Sequence of chain 1.J:
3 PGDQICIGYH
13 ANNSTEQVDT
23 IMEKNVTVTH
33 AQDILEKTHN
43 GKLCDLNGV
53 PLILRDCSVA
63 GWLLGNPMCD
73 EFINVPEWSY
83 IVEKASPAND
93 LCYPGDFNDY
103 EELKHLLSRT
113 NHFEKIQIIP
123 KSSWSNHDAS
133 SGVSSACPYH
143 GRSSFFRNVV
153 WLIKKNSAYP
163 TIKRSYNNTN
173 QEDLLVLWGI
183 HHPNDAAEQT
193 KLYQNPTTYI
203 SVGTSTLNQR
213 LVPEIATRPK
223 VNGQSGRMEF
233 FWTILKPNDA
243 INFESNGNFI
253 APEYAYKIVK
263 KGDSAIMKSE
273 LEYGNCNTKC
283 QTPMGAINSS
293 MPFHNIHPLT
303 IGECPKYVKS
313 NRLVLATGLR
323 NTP

Binding-site contacts:
Ligand atom O7 contacts residue ALA242 of chain 1.J at 4.1 Å.
Ligand atom C4 contacts residue ASN169 of chain 1.J at 4.3 Å.
Ligand atom C3 contacts residue ASN240 of chain 1.J at 3.7 Å.
Ligand atom C7 contacts residue ASN240 of chain 1.J at 4.0 Å.
Ligand atom O5 contacts residue ASN169 of chain 1.J at 2.4 Å (h-bond).
Ligand atom C5 contacts residue ASN169 of chain 1.J at 3.8 Å.
Ligand atom N2 contacts residue ASN240 of chain 1.J at 3.0 Å (h-bond).
Ligand atom C8 contacts residue ASN240 of chain 1.J at 3.9 Å.
Ligand atom C2 contacts residue ASN169 of chain 1.J at 2.4 Å.
Ligand atom C1 contacts residue ASN240 of chain 1.J at 3.6 Å.
Ligand atom C2 contacts residue ASN240 of chain 1.J at 3.6 Å.
Ligand atom C8 contacts residue ASN169 of chain 1.J at 4.3 Å.
Ligand atom O7 contacts residue ASN169 of chain 1.J at 3.4 Å (h-bond).
Ligand atom C8 contacts residue ASP241 of chain 1.J at 3.9 Å.
Ligand atom O7 contacts residue ASN240 of chain 1.J at 4.5 Å.
Ligand atom O3 contacts residue ASN240 of chain 1.J at 4.1 Å.
Ligand atom C7 contacts residue ASN169 of chain 1.J at 3.3 Å.
Ligand atom C7 contacts residue ALA242 of chain 1.J at 3.9 Å (hydrophobic).
Ligand atom C8 contacts residue ALA242 of chain 1.J at 3.5 Å (hydrophobic).
Ligand atom C1 contacts residue ASN169 of chain 1.J at 1.4 Å.
Ligand atom C3 contacts residue ASN169 of chain 1.J at 3.8 Å.
Ligand atom C8 contacts residue PRO221 of chain 1.H at 3.6 Å (hydrophobic).
Ligand atom N2 contacts residue ASN169 of chain 1.J at 2.8 Å (h-bond).

Sequence of chain 1.H:
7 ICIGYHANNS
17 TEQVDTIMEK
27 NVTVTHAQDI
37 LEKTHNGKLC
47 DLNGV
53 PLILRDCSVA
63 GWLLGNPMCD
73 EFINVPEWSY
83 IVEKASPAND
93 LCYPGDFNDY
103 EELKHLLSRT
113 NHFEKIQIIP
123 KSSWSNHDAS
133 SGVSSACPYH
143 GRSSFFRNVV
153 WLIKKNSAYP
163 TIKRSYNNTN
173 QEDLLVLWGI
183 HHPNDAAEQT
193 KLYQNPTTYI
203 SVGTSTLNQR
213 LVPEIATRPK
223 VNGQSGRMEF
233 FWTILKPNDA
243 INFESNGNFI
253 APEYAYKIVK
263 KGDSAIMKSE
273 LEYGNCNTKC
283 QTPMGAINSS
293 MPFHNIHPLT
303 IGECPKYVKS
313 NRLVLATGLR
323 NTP

A small-molecule ligand and the protein it binds are described below.
Small molecule (SMILES): CC(=O)N[C@H]1[C@H](O[C@H]2[C@H](O)[C@@H](NC(C)=O)CO[C@@H]2CO)O[C@H](CO)[C@@H](O[C@H]2O[C@H](CO)[C@@H](O)[C@H](O)[C@@H]2O)[C@@H]1O